Binding-site contacts:
Ligand atom O7 contacts residue ASN709 of chain 1.B at 3.2 Å (h-bond).
Ligand atom C2 contacts residue ASP796 of chain 1.C at 4.3 Å.
Ligand atom C8 contacts residue ILE1130 of chain 1.B at 4.3 Å (hydrophobic).
Ligand atom O6 contacts residue ASP796 of chain 1.C at 3.8 Å.
Ligand atom C5 contacts residue ASN709 of chain 1.B at 3.7 Å.
Ligand atom C7 contacts residue ASN709 of chain 1.B at 3.2 Å.
Ligand atom C1 contacts residue ASP796 of chain 1.C at 4.0 Å.
Ligand atom C4 contacts residue ASN709 of chain 1.B at 4.2 Å.
Ligand atom O5 contacts residue ASP796 of chain 1.C at 3.6 Å (salt-bridge).
Ligand atom C2 contacts residue ASN709 of chain 1.B at 2.4 Å.
Ligand atom O5 contacts residue ASN709 of chain 1.B at 2.4 Å (h-bond).
Ligand atom C8 contacts residue ASN709 of chain 1.B at 4.4 Å.
Ligand atom C8 contacts residue GLY1131 of chain 1.B at 3.8 Å.
Ligand atom N2 contacts residue ASN709 of chain 1.B at 2.9 Å (h-bond).
Ligand atom O7 contacts residue ASP796 of chain 1.C at 4.4 Å.
Ligand atom C1 contacts residue ASN709 of chain 1.B at 1.4 Å.
Ligand atom C3 contacts residue ASN709 of chain 1.B at 3.8 Å.

Sequence of chain 1.C:
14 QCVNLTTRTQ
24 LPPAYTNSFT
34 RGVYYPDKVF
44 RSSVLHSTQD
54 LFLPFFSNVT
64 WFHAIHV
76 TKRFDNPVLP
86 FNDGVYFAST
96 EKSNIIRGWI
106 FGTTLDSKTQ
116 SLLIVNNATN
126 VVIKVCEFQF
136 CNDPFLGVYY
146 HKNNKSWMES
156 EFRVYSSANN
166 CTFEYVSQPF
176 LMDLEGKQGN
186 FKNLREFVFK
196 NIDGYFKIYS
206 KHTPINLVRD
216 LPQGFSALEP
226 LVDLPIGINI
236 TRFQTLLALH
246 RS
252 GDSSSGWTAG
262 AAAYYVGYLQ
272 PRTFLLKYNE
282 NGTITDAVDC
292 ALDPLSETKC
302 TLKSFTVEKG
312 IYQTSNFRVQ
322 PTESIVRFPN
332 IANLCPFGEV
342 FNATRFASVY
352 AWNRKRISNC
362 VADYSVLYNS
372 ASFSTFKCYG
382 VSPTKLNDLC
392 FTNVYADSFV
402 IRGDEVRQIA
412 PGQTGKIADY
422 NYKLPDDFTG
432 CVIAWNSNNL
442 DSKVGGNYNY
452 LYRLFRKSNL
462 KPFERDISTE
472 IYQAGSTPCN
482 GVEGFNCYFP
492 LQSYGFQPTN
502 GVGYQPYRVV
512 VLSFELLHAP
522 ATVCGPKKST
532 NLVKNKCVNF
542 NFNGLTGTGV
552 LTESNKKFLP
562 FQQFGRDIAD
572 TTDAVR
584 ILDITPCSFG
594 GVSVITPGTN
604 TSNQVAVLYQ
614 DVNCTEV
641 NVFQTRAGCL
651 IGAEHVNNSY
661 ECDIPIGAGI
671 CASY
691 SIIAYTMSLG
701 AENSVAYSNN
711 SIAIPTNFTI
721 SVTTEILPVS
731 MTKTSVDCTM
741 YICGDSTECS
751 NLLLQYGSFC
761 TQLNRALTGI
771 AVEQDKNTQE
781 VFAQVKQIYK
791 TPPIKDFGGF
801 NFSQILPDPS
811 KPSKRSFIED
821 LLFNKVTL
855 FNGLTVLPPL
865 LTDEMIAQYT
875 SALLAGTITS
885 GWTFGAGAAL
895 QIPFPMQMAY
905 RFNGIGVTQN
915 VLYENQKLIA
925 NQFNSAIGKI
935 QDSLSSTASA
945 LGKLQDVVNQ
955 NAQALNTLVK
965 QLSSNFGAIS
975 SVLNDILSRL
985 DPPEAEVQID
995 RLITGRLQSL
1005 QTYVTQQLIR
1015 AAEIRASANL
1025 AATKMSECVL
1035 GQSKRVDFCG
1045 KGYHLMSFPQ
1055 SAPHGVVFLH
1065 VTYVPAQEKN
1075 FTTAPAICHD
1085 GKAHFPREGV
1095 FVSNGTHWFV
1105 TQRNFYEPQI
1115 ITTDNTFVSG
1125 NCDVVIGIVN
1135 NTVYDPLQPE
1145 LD

Sequence of chain 1.B:
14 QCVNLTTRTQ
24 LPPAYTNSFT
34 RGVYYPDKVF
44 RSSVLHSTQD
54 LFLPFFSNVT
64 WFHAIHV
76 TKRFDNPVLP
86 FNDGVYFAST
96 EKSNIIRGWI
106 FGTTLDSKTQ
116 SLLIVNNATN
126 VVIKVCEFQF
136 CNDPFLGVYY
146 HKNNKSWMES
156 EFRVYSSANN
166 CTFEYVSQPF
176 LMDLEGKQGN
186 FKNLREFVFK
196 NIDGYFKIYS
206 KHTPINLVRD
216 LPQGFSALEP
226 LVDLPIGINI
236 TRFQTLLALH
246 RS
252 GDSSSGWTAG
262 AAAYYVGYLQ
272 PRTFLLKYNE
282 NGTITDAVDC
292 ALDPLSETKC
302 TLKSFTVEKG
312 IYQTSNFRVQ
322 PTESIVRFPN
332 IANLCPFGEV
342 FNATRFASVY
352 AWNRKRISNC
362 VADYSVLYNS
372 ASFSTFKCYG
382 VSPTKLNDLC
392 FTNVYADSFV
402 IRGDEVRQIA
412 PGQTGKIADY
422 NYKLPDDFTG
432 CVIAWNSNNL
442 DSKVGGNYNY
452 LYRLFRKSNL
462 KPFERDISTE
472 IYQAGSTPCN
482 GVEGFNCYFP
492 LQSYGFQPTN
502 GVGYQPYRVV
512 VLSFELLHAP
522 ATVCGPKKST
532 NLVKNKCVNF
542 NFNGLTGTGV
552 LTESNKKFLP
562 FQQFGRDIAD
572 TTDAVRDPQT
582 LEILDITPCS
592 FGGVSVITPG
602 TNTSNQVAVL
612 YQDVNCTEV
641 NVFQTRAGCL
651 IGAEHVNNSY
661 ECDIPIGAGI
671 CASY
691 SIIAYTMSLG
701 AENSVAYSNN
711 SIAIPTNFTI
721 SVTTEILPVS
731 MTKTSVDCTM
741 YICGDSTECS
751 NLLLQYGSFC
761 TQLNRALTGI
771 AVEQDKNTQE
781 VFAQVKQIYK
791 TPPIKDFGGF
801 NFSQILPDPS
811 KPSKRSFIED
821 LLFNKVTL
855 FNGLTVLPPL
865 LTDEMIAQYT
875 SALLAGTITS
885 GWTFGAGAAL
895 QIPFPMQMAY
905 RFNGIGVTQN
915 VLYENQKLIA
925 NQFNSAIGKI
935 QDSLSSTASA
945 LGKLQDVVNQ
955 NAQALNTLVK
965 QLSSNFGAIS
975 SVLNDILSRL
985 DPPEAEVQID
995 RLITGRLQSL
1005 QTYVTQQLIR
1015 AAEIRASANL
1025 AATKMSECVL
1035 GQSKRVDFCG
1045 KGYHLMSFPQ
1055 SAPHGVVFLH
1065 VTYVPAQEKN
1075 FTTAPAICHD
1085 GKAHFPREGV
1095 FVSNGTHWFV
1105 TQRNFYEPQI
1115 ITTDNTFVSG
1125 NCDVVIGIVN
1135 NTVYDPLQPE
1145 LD

The protein below binds the small molecule below.
Small molecule (SMILES): CC(=O)N[C@@H]1[C@@H](O)[C@H](O)[C@@H](CO)O[C@H]1O